Sequence of chain 1.F:
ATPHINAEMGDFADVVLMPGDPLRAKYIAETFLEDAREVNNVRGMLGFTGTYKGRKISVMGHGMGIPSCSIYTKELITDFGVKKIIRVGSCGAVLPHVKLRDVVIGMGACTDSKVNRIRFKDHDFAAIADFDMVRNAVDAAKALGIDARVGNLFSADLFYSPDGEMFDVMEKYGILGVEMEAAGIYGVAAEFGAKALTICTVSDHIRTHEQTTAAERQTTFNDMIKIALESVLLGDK

A protein and the small-molecule ligand that binds it are described below.
Small molecule (SMILES): C[n+]1cnc2c([C@@H]3O[C@H](CO)[C@@H](O)[C@H]3O)n[nH]c2c1N

Binding-site contacts:
Ligand atom C5 contacts residue GLY92 of chain 1.C at 3.6 Å.
Ligand atom O3' contacts residue PO41 of chain 1.K at 2.6 Å (h-bond).
Ligand atom O2' contacts residue MET180 of chain 1.C at 2.9 Å (h-bond).
Ligand atom O5' contacts residue HIS4 of chain 1.F at 2.7 Å (h-bond).
Ligand atom N3 contacts residue MET180 of chain 1.C at 3.6 Å.
Ligand atom O3' contacts residue GLU181 of chain 1.C at 2.5 Å (salt-bridge).
Ligand atom C1' contacts residue PO41 of chain 1.K at 3.2 Å.
Ligand atom N8 contacts residue SER90 of chain 1.C at 3.0 Å (h-bond).
Ligand atom C5 contacts residue VAL178 of chain 1.C at 3.6 Å (hydrophobic).
Ligand atom O4' contacts residue PO41 of chain 1.K at 3.2 Å (h-bond).
Ligand atom C1' contacts residue SER90 of chain 1.C at 3.3 Å.
Ligand atom N7 contacts residue GLY92 of chain 1.C at 3.6 Å.
Ligand atom O2' contacts residue GLU181 of chain 1.C at 2.7 Å (salt-bridge).
Ligand atom C4 contacts residue VAL178 of chain 1.C at 3.5 Å (hydrophobic).
Ligand atom O2' contacts residue GLU179 of chain 1.C at 3.3 Å.
Ligand atom O2' contacts residue ARG87 of chain 1.C at 3.2 Å (salt-bridge).
Ligand atom C6 contacts residue GLY92 of chain 1.C at 3.6 Å.
Ligand atom O3' contacts residue MET64 of chain 1.C at 3.6 Å.
Ligand atom N1 contacts residue PHE159 of chain 1.C at 3.6 Å.
Ligand atom O4' contacts residue SER90 of chain 1.C at 3.1 Å (h-bond).
Ligand atom C2 contacts residue PHE159 of chain 1.C at 3.5 Å (hydrophobic).
Ligand atom O4' contacts residue ARG43 of chain 1.F at 3.6 Å (salt-bridge).
Ligand atom N7 contacts residue ASP204 of chain 1.C at 3.2 Å (salt-bridge).
Ligand atom N3 contacts residue GLU179 of chain 1.C at 3.6 Å.
Ligand atom C2' contacts residue PO41 of chain 1.K at 3.6 Å.
Ligand atom O2' contacts residue PO41 of chain 1.K at 3.2 Å (h-bond).
Ligand atom O5' contacts residue PHE159 of chain 1.C at 3.4 Å.
Ligand atom C9 contacts residue SER90 of chain 1.C at 3.5 Å.
Ligand atom C2' contacts residue MET180 of chain 1.C at 3.6 Å (hydrophobic).
Ligand atom C4' contacts residue PO41 of chain 1.K at 3.5 Å.
Ligand atom C3' contacts residue GLU181 of chain 1.C at 3.5 Å.
Ligand atom C3' contacts residue PO41 of chain 1.K at 3.5 Å.
Ligand atom C2 contacts residue VAL178 of chain 1.C at 3.6 Å (hydrophobic).
Ligand atom N7 contacts residue SER203 of chain 1.C at 3.2 Å (h-bond).
Ligand atom N3 contacts residue VAL178 of chain 1.C at 3.6 Å (h-bond).
Ligand atom N8 contacts residue SER203 of chain 1.C at 3.5 Å (h-bond).
Ligand atom N7 contacts residue CYS91 of chain 1.C at 3.5 Å.
Ligand atom N8 contacts residue CYS91 of chain 1.C at 3.5 Å (h-bond).
Ligand atom N6 contacts residue GLY92 of chain 1.C at 3.4 Å.
Ligand atom C5' contacts residue HIS4 of chain 1.F at 3.4 Å.

Sequence of chain 1.C:
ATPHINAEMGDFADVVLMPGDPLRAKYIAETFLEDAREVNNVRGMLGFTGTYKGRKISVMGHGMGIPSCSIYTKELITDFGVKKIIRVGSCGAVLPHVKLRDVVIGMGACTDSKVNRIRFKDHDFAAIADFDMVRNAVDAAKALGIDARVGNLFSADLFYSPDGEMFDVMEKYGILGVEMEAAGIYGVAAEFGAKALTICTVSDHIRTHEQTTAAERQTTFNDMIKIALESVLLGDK